Sequence of chain 1.B:
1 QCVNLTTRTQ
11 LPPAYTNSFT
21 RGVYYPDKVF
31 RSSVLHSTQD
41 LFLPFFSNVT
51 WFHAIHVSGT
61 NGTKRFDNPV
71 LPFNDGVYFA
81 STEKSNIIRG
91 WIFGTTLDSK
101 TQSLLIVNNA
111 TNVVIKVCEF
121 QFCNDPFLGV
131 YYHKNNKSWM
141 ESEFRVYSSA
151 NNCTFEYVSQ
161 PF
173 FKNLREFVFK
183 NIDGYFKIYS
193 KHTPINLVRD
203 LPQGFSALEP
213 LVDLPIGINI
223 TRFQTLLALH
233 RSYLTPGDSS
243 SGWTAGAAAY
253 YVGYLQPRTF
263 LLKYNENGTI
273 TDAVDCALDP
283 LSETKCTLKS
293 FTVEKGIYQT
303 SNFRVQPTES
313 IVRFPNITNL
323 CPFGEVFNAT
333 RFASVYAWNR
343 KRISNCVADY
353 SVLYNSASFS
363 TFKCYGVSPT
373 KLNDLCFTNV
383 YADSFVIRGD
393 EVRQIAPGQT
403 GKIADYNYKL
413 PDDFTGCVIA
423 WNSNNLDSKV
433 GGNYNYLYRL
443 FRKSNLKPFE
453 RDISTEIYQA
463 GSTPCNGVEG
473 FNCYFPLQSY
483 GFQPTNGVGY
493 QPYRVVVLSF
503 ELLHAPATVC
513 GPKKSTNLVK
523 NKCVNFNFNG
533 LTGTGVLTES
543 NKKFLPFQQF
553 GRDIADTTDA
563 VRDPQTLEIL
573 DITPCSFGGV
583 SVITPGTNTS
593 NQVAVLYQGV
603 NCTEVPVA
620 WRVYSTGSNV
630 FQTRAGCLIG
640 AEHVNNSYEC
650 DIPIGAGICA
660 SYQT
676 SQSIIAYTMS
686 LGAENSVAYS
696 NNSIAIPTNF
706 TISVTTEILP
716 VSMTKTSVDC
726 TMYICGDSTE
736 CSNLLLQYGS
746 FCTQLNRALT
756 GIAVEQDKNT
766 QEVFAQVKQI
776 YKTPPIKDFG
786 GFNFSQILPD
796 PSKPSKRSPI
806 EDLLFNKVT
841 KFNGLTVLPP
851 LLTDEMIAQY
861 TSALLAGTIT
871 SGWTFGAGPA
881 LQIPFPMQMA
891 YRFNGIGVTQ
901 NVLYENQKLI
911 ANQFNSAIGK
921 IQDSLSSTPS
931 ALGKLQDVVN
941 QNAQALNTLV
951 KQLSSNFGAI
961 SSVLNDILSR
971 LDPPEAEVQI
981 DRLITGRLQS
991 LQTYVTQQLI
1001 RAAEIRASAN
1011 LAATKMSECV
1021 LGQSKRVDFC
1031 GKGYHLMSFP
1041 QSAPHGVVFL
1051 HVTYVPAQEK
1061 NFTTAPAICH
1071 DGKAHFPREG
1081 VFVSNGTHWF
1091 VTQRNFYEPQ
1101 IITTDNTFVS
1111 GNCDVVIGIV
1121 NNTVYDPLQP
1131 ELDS

A protein and the small-molecule ligand that binds it are described below.
Small molecule (SMILES): CC(=O)N[C@@H]1[C@@H](O)[C@H](O)[C@@H](CO)O[C@H]1O

Binding-site contacts:
Ligand atom C8 contacts residue ILE1117 of chain 1.B at 4.5 Å (hydrophobic).
Ligand atom N2 contacts residue ASN696 of chain 1.B at 2.9 Å (h-bond).
Ligand atom C8 contacts residue ASN696 of chain 1.B at 4.5 Å.
Ligand atom C4 contacts residue ASN696 of chain 1.B at 4.2 Å.
Ligand atom O7 contacts residue ASN696 of chain 1.B at 3.4 Å (h-bond).
Ligand atom C3 contacts residue ASN696 of chain 1.B at 3.8 Å.
Ligand atom C7 contacts residue ASN696 of chain 1.B at 3.3 Å.
Ligand atom C8 contacts residue GLY1118 of chain 1.B at 3.9 Å.
Ligand atom C1 contacts residue ASN696 of chain 1.B at 1.4 Å.
Ligand atom C5 contacts residue ASN696 of chain 1.B at 3.7 Å.
Ligand atom O5 contacts residue ASN696 of chain 1.B at 2.4 Å (h-bond).
Ligand atom C2 contacts residue ASN696 of chain 1.B at 2.4 Å.
Ligand atom O5 contacts residue ASP783 of chain 1.C at 4.2 Å.

Sequence of chain 1.C:
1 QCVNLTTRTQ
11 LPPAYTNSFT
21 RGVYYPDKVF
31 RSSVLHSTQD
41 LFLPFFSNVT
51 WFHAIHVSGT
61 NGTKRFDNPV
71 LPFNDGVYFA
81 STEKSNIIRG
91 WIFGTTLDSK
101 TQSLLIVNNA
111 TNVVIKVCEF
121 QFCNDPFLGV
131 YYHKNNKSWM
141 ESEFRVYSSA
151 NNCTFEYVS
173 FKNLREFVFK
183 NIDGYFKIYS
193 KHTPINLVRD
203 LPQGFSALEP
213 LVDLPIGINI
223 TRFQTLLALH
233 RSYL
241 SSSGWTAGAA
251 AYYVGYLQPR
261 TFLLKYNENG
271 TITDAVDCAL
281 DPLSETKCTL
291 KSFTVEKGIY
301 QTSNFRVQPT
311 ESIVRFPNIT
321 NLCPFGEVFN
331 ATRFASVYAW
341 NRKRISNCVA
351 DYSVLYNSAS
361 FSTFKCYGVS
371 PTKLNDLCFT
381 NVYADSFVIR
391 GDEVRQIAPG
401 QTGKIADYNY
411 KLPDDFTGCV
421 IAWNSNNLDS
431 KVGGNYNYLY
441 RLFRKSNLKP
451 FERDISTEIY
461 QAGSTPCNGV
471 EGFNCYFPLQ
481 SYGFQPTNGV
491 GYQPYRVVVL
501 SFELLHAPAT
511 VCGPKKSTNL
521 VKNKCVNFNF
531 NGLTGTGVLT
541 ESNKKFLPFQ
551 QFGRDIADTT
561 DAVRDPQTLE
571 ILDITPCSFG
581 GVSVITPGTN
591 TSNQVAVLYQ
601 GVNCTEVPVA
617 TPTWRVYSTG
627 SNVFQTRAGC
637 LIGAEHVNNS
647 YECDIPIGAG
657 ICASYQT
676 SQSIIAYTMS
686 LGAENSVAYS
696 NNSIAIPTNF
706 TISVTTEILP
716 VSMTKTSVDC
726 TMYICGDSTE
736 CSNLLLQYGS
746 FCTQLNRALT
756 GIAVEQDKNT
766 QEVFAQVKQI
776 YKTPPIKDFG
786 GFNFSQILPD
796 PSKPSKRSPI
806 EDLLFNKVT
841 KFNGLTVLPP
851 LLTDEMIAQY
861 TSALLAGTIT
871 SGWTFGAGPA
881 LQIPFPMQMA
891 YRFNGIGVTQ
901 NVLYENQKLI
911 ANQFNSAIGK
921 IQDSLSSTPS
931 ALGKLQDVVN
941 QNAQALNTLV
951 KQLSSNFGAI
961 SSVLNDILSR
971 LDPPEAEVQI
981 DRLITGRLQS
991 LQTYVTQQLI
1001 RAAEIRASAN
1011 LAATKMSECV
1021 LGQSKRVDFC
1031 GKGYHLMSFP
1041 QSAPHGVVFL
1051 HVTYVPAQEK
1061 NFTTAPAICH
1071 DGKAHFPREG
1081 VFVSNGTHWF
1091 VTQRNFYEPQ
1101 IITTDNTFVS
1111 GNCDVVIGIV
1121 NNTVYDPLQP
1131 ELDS